Binding-site contacts:
Ligand atom N2 contacts residue C2E1 of chain 1.L at 2.7 Å (h-bond).
Ligand atom N3 contacts residue C2E1 of chain 1.L at 3.2 Å.
Ligand atom N71 contacts residue C2E1 of chain 1.L at 3.1 Å (h-bond).
Ligand atom C81 contacts residue HIS232 of chain 1.E at 3.4 Å.
Ligand atom N7 contacts residue C2E1 of chain 1.L at 3.2 Å (h-bond).
Ligand atom P1 contacts residue LEU92 of chain 1.E at 3.7 Å.
Ligand atom C8 contacts residue C2E1 of chain 1.L at 3.2 Å.
Ligand atom O6 contacts residue ARG93 of chain 1.E at 2.9 Å (salt-bridge).
Ligand atom O4' contacts residue LEU92 of chain 1.E at 3.1 Å (h-bond).
Ligand atom C5 contacts residue C2E1 of chain 1.L at 3.3 Å.
Ligand atom C51 contacts residue C2E1 of chain 1.L at 3.6 Å.
Ligand atom O4' contacts residue SER91 of chain 1.E at 3.0 Å.
Ligand atom N9 contacts residue C2E1 of chain 1.L at 3.5 Å (h-bond).
Ligand atom C21 contacts residue ARG202 of chain 1.E at 3.7 Å.
Ligand atom O4A contacts residue HIS232 of chain 1.E at 3.5 Å.
Ligand atom C81 contacts residue C2E1 of chain 1.L at 3.3 Å.
Ligand atom N7 contacts residue ARG93 of chain 1.E at 3.2 Å (salt-bridge).
Ligand atom N21 contacts residue ASP205 of chain 1.E at 3.4 Å (salt-bridge).
Ligand atom C4' contacts residue ALA90 of chain 1.E at 3.6 Å (hydrophobic).
Ligand atom C4 contacts residue C2E1 of chain 1.L at 3.3 Å.
Ligand atom C2' contacts residue C2E1 of chain 1.L at 3.2 Å.
Ligand atom C3' contacts residue C2E1 of chain 1.L at 3.7 Å.
Ligand atom C5' contacts residue LEU92 of chain 1.E at 3.0 Å (hydrophobic).
Ligand atom O61 contacts residue C2E1 of chain 1.L at 3.2 Å (h-bond).
Ligand atom O6 contacts residue C2E1 of chain 1.L at 3.0 Å.
Ligand atom C6 contacts residue C2E1 of chain 1.L at 3.1 Å.
Ligand atom N1 contacts residue C2E1 of chain 1.L at 2.5 Å (h-bond).
Ligand atom O4A contacts residue THR228 of chain 1.E at 3.2 Å.
Ligand atom N21 contacts residue ALA229 of chain 1.E at 3.4 Å.
Ligand atom O2P contacts residue ARG93 of chain 1.E at 3.7 Å.
Ligand atom O2P contacts residue ARG202 of chain 1.E at 3.1 Å (salt-bridge).
Ligand atom C2 contacts residue C2E1 of chain 1.L at 3.0 Å.
Ligand atom O1P contacts residue LEU92 of chain 1.E at 2.8 Å (h-bond).
Ligand atom N31 contacts residue ALA229 of chain 1.E at 3.7 Å.
Ligand atom C61 contacts residue C2E1 of chain 1.L at 3.6 Å.
Ligand atom N71 contacts residue HIS232 of chain 1.E at 3.4 Å.
Ligand atom C61 contacts residue ARG202 of chain 1.E at 3.7 Å.
Ligand atom N11 contacts residue ARG202 of chain 1.E at 3.4 Å.
Ligand atom O21 contacts residue C2E1 of chain 1.L at 3.2 Å (h-bond).
Ligand atom C4' contacts residue LEU92 of chain 1.E at 3.6 Å (hydrophobic).

This small molecule binds to this protein.
Small molecule (SMILES): Nc1nc2c(ncn2[C@@H]2O[C@@H]3CO[P](=O)(O)O[C@H]4[C@@H](O)[C@H](n5cnc6c(=O)[nH]c(N)nc65)O[C@@H]4CO[P](=O)(O)O[C@H]3[C@H]2O)c(=O)[nH]1

Sequence of chain 1.E:
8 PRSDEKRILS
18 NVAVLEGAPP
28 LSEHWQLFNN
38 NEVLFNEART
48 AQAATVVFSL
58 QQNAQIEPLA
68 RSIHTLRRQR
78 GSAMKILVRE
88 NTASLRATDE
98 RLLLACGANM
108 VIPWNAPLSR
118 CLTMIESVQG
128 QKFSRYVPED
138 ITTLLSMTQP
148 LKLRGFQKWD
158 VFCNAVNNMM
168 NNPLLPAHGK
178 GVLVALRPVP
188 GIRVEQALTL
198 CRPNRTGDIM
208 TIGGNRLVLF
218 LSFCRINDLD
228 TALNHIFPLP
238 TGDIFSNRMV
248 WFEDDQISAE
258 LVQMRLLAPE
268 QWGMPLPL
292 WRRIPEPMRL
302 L